Sequence of chain 1.A:
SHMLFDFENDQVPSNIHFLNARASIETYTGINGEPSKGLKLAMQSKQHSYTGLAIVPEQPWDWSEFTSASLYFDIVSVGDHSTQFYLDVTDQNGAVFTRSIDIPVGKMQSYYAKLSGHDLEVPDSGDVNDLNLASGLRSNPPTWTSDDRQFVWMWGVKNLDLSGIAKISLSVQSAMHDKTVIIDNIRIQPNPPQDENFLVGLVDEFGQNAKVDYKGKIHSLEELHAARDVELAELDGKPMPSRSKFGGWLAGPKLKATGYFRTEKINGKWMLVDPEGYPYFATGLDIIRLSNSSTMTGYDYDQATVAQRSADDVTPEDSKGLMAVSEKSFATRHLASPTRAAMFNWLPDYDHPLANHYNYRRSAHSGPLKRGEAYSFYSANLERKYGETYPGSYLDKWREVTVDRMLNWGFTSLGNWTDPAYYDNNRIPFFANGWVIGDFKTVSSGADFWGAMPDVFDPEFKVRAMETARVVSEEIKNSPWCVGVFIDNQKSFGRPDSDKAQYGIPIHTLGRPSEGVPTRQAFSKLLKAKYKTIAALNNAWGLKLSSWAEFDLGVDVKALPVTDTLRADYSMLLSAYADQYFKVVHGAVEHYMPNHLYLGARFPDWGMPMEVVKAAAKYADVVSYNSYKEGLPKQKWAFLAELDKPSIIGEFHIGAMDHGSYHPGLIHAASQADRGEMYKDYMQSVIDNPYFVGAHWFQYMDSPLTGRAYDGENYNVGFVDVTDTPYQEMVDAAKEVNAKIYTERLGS

Binding-site contacts:
Ligand atom O3 contacts residue LEU667 of chain 1.A at 3.4 Å.
Ligand atom C2 contacts residue TYR629 of chain 1.A at 4.1 Å (hydrophobic).
Ligand atom C2 contacts residue GAL1 of chain 1.C at 4.4 Å.
Ligand atom O2 contacts residue GAL1 of chain 1.J at 3.0 Å (h-bond).
Ligand atom O3 contacts residue GLU714 of chain 1.A at 4.0 Å.
Ligand atom C5 contacts residue TRP607 of chain 1.A at 4.1 Å (hydrophobic).
Ligand atom O5 contacts residue GAL1 of chain 1.J at 2.4 Å (h-bond).
Ligand atom C1 contacts residue LEU667 of chain 1.A at 4.4 Å (hydrophobic).
Ligand atom O2 contacts residue TRP607 of chain 1.A at 3.1 Å (h-bond).
Ligand atom C3 contacts residue GAL1 of chain 1.C at 3.0 Å.
Ligand atom C5 contacts residue TRP451 of chain 1.A at 4.1 Å (hydrophobic).
Ligand atom C3 contacts residue GAL1 of chain 1.J at 4.0 Å.
Ligand atom C2 contacts residue LEU667 of chain 1.A at 3.7 Å (hydrophobic).
Ligand atom C4 contacts residue GAL1 of chain 1.C at 3.0 Å.
Ligand atom C5 contacts residue GAL1 of chain 1.C at 4.2 Å.
Ligand atom C2 contacts residue GAL1 of chain 1.J at 2.8 Å.
Ligand atom O5 contacts residue TRP607 of chain 1.A at 3.2 Å (h-bond).
Ligand atom C5 contacts residue GLN491 of chain 1.A at 4.1 Å.
Ligand atom C1 contacts residue GAL1 of chain 1.J at 1.7 Å.
Ligand atom C6 contacts residue GAL1 of chain 1.C at 3.4 Å.
Ligand atom O3 contacts residue GAL1 of chain 1.J at 4.4 Å.
Ligand atom C4 contacts residue GLN491 of chain 1.A at 3.4 Å.
Ligand atom O4 contacts residue GLN491 of chain 1.A at 3.0 Å (h-bond).
Ligand atom O2 contacts residue TYR629 of chain 1.A at 3.8 Å.
Ligand atom C6 contacts residue GAL1 of chain 1.J at 4.5 Å.
Ligand atom C2 contacts residue TRP607 of chain 1.A at 3.9 Å (hydrophobic).
Ligand atom O2 contacts residue ASP606 of chain 1.A at 4.1 Å.
Ligand atom O2 contacts residue GLN491 of chain 1.A at 4.4 Å.
Ligand atom C4 contacts residue TRP607 of chain 1.A at 4.3 Å (hydrophobic).
Ligand atom C5 contacts residue GAL1 of chain 1.J at 3.8 Å.
Ligand atom C3 contacts residue LEU667 of chain 1.A at 3.6 Å (hydrophobic).
Ligand atom C4 contacts residue GAL1 of chain 1.J at 4.3 Å.
Ligand atom C3 contacts residue TYR629 of chain 1.A at 4.0 Å (hydrophobic).
Ligand atom C6 contacts residue GLU714 of chain 1.A at 4.0 Å.
Ligand atom O4 contacts residue GAL1 of chain 1.C at 1.9 Å.
Ligand atom C1 contacts residue TRP607 of chain 1.A at 3.6 Å (hydrophobic).
Ligand atom O3 contacts residue GAL1 of chain 1.C at 3.2 Å (h-bond).
Ligand atom O5 contacts residue TRP451 of chain 1.A at 4.3 Å.

The protein below binds the small molecule below.
Small molecule (SMILES): O[C@H]1[C@@H]2OC[C@H](O[C@H]1O)[C@H]2O